Binding-site contacts:
Ligand atom CAL contacts residue TRP81 of chain 1.A at 3.7 Å (hydrophobic).
Ligand atom CAD contacts residue TRP122 of chain 1.C at 3.7 Å (hydrophobic).
Ligand atom CAQ contacts residue SER90 of chain 1.A at 3.5 Å.
Ligand atom CAQ contacts residue SER114 of chain 1.A at 4.0 Å.
Ligand atom NAO contacts residue ALA88 of chain 1.A at 3.7 Å.
Ligand atom CAN contacts residue ALA88 of chain 1.A at 4.0 Å (hydrophobic).
Ligand atom OAP contacts residue TRP122 of chain 1.C at 4.0 Å.
Ligand atom CAF contacts residue TRP94 of chain 1.A at 4.1 Å (hydrophobic).
Ligand atom SAG contacts residue TRP81 of chain 1.A at 3.5 Å.
Ligand atom NAJ contacts residue LEU27 of chain 1.A at 3.9 Å.
Ligand atom CAC contacts residue TRP110 of chain 1.A at 3.6 Å (hydrophobic).
Ligand atom SAG contacts residue TRP94 of chain 1.A at 3.7 Å.
Ligand atom CAA contacts residue LEU27 of chain 1.A at 3.6 Å (hydrophobic).
Ligand atom CAI contacts residue TRP81 of chain 1.A at 3.9 Å (hydrophobic).
Ligand atom NAE contacts residue ASP29 of chain 1.A at 3.9 Å.
Ligand atom CAV contacts residue ZOF1 of chain 1.G at 4.1 Å.
Ligand atom CAH contacts residue LEU112 of chain 1.A at 4.0 Å (hydrophobic).
Ligand atom CAF contacts residue THR92 of chain 1.A at 4.0 Å.
Ligand atom NAE contacts residue LEU27 of chain 1.A at 3.7 Å.
Ligand atom SAG contacts residue THR92 of chain 1.A at 3.3 Å (h-bond).
Ligand atom CAA contacts residue ASP25 of chain 1.A at 3.8 Å.
Ligand atom CAS contacts residue SER114 of chain 1.A at 3.6 Å.
Ligand atom NAJ contacts residue ASP25 of chain 1.A at 2.7 Å (salt-bridge).
Ligand atom CAF contacts residue TRP110 of chain 1.A at 3.3 Å (hydrophobic).
Ligand atom NAB contacts residue ASP130 of chain 1.A at 4.0 Å.
Ligand atom OAW contacts residue LYS123 of chain 1.C at 3.7 Å.
Ligand atom CAM contacts residue TRP81 of chain 1.A at 3.4 Å (hydrophobic).
Ligand atom CAK contacts residue LEU112 of chain 1.A at 3.6 Å (hydrophobic).
Ligand atom CAR contacts residue LEU112 of chain 1.A at 4.1 Å (hydrophobic).
Ligand atom NAJ contacts residue TYR45 of chain 1.A at 3.3 Å (h-bond).
Ligand atom CAN contacts residue SER90 of chain 1.A at 4.1 Å.
Ligand atom OAX contacts residue ZOF1 of chain 1.G at 3.4 Å (h-bond).
Ligand atom NAB contacts residue LEU27 of chain 1.A at 3.9 Å.
Ligand atom CAH contacts residue TRP122 of chain 1.C at 3.8 Å (hydrophobic).
Ligand atom CAA contacts residue ASP29 of chain 1.A at 3.9 Å.
Ligand atom CAA contacts residue TYR45 of chain 1.A at 4.1 Å (hydrophobic).
Ligand atom NAJ contacts residue ASP29 of chain 1.A at 3.0 Å (salt-bridge).
Ligand atom CAD contacts residue LEU27 of chain 1.A at 4.1 Å (hydrophobic).
Ligand atom NAO contacts residue SER90 of chain 1.A at 3.0 Å (h-bond).
Ligand atom CAK contacts residue TRP81 of chain 1.A at 3.7 Å (hydrophobic).

The protein below binds the small molecule below.
Small molecule (SMILES): [H]/N=C1/N[C@H]2[C@H](CS[C@H]2CCCCC(=O)NCCCCCC(=O)O)N1

Sequence of chain 1.A:
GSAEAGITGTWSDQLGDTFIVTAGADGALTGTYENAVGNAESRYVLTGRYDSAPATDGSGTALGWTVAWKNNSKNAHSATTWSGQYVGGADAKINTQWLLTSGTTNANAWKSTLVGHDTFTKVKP

Sequence of chain 1.C:
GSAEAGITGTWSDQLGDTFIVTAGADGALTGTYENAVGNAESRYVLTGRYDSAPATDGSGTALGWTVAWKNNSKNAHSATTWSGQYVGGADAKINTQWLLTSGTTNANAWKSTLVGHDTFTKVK